Sequence of chain 1.A:
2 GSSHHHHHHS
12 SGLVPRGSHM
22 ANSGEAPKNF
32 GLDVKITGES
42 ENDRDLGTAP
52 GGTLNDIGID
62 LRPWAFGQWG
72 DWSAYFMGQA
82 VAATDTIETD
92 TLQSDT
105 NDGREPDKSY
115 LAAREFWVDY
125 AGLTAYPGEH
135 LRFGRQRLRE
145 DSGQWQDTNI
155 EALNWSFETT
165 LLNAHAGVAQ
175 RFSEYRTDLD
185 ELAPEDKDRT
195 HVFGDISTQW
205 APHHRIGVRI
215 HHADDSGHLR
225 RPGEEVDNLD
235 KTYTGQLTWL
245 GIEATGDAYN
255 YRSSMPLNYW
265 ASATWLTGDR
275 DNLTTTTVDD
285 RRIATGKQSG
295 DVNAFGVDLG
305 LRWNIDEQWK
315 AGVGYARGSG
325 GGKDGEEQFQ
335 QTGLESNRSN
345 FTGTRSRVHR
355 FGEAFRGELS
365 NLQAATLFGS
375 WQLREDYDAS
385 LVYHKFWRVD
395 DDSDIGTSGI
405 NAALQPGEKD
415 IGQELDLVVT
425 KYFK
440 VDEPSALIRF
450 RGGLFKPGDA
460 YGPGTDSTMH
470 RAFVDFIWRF

Binding-site contacts:
Ligand atom C3 contacts residue ASN56 of chain 1.A at 3.8 Å.
Ligand atom C6 contacts residue ASN56 of chain 1.A at 3.5 Å.
Ligand atom C11 contacts residue GLU40 of chain 1.A at 4.0 Å.
Ligand atom C11 contacts residue GLY39 of chain 1.A at 3.7 Å.
Ligand atom SE1 contacts residue ALA471 of chain 1.A at 3.8 Å.
Ligand atom C1 contacts residue ASN56 of chain 1.A at 4.0 Å.
Ligand atom C13 contacts residue IRY1 of chain 1.W at 3.5 Å.
Ligand atom C1 contacts residue ASP57 of chain 1.A at 3.1 Å.
Ligand atom C10 contacts residue GLU40 of chain 1.A at 3.9 Å.
Ligand atom C2 contacts residue THR85 of chain 1.A at 3.8 Å.
Ligand atom O3 contacts residue ASN56 of chain 1.A at 3.8 Å.
Ligand atom C10 contacts residue IRY1 of chain 1.T at 3.8 Å.
Ligand atom SE1 contacts residue IRY1 of chain 1.W at 4.1 Å.
Ligand atom C5 contacts residue ASN56 of chain 1.A at 3.7 Å.
Ligand atom C6 contacts residue ASP57 of chain 1.A at 3.9 Å.
Ligand atom O4 contacts residue ASN56 of chain 1.A at 3.3 Å (h-bond).
Ligand atom C8 contacts residue ASN56 of chain 1.A at 3.9 Å.
Ligand atom C12 contacts residue VAL473 of chain 1.A at 4.0 Å (hydrophobic).
Ligand atom C2 contacts residue ASP57 of chain 1.A at 3.2 Å.
Ligand atom C7 contacts residue ASP57 of chain 1.A at 3.9 Å.
Ligand atom C5 contacts residue ILE58 of chain 1.A at 4.0 Å (hydrophobic).
Ligand atom C2 contacts residue ASN56 of chain 1.A at 4.0 Å.
Ligand atom O1 contacts residue ASP57 of chain 1.A at 2.6 Å (salt-bridge).
Ligand atom C10 contacts residue SER41 of chain 1.A at 4.0 Å.
Ligand atom C9 contacts residue GLY39 of chain 1.A at 3.9 Å.
Ligand atom C11 contacts residue SER41 of chain 1.A at 4.1 Å.
Ligand atom C5 contacts residue ASP57 of chain 1.A at 3.9 Å.
Ligand atom C4 contacts residue ASN56 of chain 1.A at 3.3 Å.
Ligand atom O2 contacts residue THR85 of chain 1.A at 4.0 Å.
Ligand atom C13 contacts residue PHE449 of chain 1.A at 3.6 Å (hydrophobic).
Ligand atom C12 contacts residue IRY1 of chain 1.W at 4.0 Å.
Ligand atom C12 contacts residue IRY1 of chain 1.T at 4.0 Å.
Ligand atom C8 contacts residue IRY1 of chain 1.T at 4.0 Å.
Ligand atom C11 contacts residue VAL473 of chain 1.A at 4.0 Å (hydrophobic).
Ligand atom C9 contacts residue GLU40 of chain 1.A at 4.1 Å.
Ligand atom O3 contacts residue THR85 of chain 1.A at 4.0 Å.
Ligand atom C8 contacts residue ASP57 of chain 1.A at 4.0 Å.
Ligand atom C9 contacts residue IRY1 of chain 1.T at 3.8 Å.
Ligand atom O2 contacts residue ASP57 of chain 1.A at 4.1 Å.
Ligand atom O1 contacts residue THR85 of chain 1.A at 4.1 Å.

A protein and the small-molecule ligand that binds it are described below.
Small molecule (SMILES): CCCCCC[Se]CCCCCCCC(=O)OC[C@@H](O)CO